Sequence of chain 4.A:
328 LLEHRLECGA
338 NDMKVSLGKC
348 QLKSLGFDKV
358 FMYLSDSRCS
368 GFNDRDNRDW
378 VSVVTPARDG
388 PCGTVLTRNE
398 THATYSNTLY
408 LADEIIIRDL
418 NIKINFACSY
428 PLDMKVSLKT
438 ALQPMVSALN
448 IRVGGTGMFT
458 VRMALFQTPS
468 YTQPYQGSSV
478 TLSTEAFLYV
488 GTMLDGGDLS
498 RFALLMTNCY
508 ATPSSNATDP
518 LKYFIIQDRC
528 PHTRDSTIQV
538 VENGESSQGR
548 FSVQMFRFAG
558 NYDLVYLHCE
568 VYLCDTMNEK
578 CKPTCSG

The small molecule below binds the protein below.
Small molecule (SMILES): CC(=O)N[C@H]1[C@H](O[C@H]2[C@H](O)[C@@H](NC(C)=O)CO[C@@H]2CO)O[C@H](CO)[C@@H](O)[C@@H]1O

Binding-site contacts:
Ligand atom C1 contacts residue ASP516 of chain 4.A at 4.4 Å.
Ligand atom N2 contacts residue ASN513 of chain 4.A at 3.0 Å (h-bond).
Ligand atom C5 contacts residue ASN513 of chain 4.A at 3.6 Å.
Ligand atom C4 contacts residue ASN513 of chain 4.A at 4.2 Å.
Ligand atom O5 contacts residue ASP516 of chain 4.A at 4.0 Å.
Ligand atom O5 contacts residue ASN513 of chain 4.A at 2.3 Å (h-bond).
Ligand atom C1 contacts residue THR515 of chain 4.A at 3.7 Å.
Ligand atom C7 contacts residue ASN513 of chain 4.A at 3.8 Å.
Ligand atom C1 contacts residue ASN513 of chain 4.A at 1.4 Å.
Ligand atom O6 contacts residue ASP516 of chain 4.A at 3.9 Å.
Ligand atom O5 contacts residue THR515 of chain 4.A at 4.3 Å.
Ligand atom C3 contacts residue ASN513 of chain 4.A at 3.8 Å.
Ligand atom C8 contacts residue ASN513 of chain 4.A at 4.1 Å.
Ligand atom C2 contacts residue ASN513 of chain 4.A at 2.5 Å.